The small molecule below binds the protein below.
Small molecule (SMILES): Cc1ccccc1-n1c(Cn2nc(-c3cc(O)cc(F)c3)c3c(N)ncnc32)nc2cccc(C)c2c1=O

Binding-site contacts:
Ligand atom C6 contacts residue MET796 of chain 1.A at 3.5 Å (hydrophobic).
Ligand atom OAZ contacts residue TYR709 of chain 1.A at 2.5 Å (h-bond).
Ligand atom CAD contacts residue TRP656 of chain 1.A at 3.6 Å (hydrophobic).
Ligand atom CAM contacts residue TRP656 of chain 1.A at 3.6 Å (hydrophobic).
Ligand atom CBA contacts residue TYR709 of chain 1.A at 3.3 Å (hydrophobic).
Ligand atom CAA contacts residue PHE647 of chain 1.A at 3.7 Å (hydrophobic).
Ligand atom CAL contacts residue ILE673 of chain 1.A at 3.7 Å (hydrophobic).
Ligand atom CBA contacts residue ILE721 of chain 1.A at 3.7 Å (hydrophobic).
Ligand atom CAR contacts residue ASP728 of chain 1.A at 3.3 Å.
Ligand atom OAZ contacts residue ASP807 of chain 1.A at 3.0 Å (salt-bridge).
Ligand atom CAJ contacts residue THR729 of chain 1.A at 3.6 Å.
Ligand atom NAU contacts residue ILE806 of chain 1.A at 3.3 Å.
Ligand atom NAG contacts residue MET648 of chain 1.A at 3.6 Å.
Ligand atom CAC contacts residue TRP656 of chain 1.A at 3.5 Å (hydrophobic).
Ligand atom CAE contacts residue MET648 of chain 1.A at 3.6 Å (hydrophobic).
Ligand atom CAF contacts residue MET648 of chain 1.A at 3.6 Å (hydrophobic).
Ligand atom CAE contacts residue TRP656 of chain 1.A at 3.5 Å (hydrophobic).
Ligand atom CBA contacts residue ASP683 of chain 1.A at 3.2 Å.
Ligand atom CAT contacts residue TRP656 of chain 1.A at 3.5 Å (hydrophobic).
Ligand atom CAO contacts residue MET648 of chain 1.A at 3.7 Å (hydrophobic).
Ligand atom C5 contacts residue ILE673 of chain 1.A at 3.6 Å (hydrophobic).
Ligand atom OAZ contacts residue ASP683 of chain 1.A at 2.4 Å (salt-bridge).
Ligand atom CAC contacts residue MET648 of chain 1.A at 3.5 Å (hydrophobic).
Ligand atom N3 contacts residue VAL724 of chain 1.A at 3.0 Å (h-bond).
Ligand atom CBH contacts residue ASP683 of chain 1.A at 3.2 Å.
Ligand atom CAR contacts residue THR729 of chain 1.A at 3.7 Å.
Ligand atom CBB contacts residue TYR709 of chain 1.A at 3.3 Å (hydrophobic).
Ligand atom CBB contacts residue ILE806 of chain 1.A at 3.6 Å (hydrophobic).
Ligand atom CBA contacts residue ASP807 of chain 1.A at 3.4 Å.
Ligand atom CAQ contacts residue ASP728 of chain 1.A at 3.5 Å.
Ligand atom C2 contacts residue VAL724 of chain 1.A at 3.5 Å (hydrophobic).
Ligand atom CAC contacts residue PRO654 of chain 1.A at 3.5 Å (hydrophobic).
Ligand atom F contacts residue LYS675 of chain 1.A at 3.3 Å.
Ligand atom N1 contacts residue MET796 of chain 1.A at 3.3 Å (h-bond).
Ligand atom CAA contacts residue THR646 of chain 1.A at 3.7 Å.
Ligand atom NBK contacts residue GLU722 of chain 1.A at 2.8 Å (salt-bridge).
Ligand atom CAM contacts residue MET648 of chain 1.A at 3.6 Å (hydrophobic).
Ligand atom CAK contacts residue PRO654 of chain 1.A at 3.5 Å (hydrophobic).
Ligand atom NBK contacts residue ILE721 of chain 1.A at 3.6 Å.
Ligand atom NAN contacts residue MET648 of chain 1.A at 3.6 Å.

Sequence of chain 1.A:
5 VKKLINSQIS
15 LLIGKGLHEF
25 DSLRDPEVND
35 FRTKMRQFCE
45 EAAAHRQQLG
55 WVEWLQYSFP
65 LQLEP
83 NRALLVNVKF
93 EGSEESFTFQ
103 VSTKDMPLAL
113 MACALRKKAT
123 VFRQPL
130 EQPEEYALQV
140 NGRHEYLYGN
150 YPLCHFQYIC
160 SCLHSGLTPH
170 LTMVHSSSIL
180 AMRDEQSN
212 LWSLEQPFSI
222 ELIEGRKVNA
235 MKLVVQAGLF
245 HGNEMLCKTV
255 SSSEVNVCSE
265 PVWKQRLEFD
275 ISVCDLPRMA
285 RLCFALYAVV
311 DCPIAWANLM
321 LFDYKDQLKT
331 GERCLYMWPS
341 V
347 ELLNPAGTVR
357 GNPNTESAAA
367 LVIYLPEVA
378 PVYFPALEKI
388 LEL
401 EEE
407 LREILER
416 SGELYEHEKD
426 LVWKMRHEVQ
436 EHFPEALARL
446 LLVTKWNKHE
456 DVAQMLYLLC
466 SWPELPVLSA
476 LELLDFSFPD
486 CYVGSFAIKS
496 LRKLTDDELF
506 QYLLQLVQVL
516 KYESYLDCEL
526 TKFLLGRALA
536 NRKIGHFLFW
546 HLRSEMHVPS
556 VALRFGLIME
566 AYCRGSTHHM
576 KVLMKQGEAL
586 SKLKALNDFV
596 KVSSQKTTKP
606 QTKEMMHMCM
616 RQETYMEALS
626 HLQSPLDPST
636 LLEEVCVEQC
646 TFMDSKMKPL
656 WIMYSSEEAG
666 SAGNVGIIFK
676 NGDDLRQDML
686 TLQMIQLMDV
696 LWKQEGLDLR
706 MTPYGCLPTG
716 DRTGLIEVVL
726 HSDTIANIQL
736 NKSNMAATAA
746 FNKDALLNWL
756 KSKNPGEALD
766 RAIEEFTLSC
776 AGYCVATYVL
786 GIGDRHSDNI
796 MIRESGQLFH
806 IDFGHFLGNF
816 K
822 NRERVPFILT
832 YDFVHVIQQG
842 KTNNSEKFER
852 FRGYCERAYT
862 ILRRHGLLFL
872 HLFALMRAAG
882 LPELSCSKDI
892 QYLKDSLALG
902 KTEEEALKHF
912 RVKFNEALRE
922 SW